Sequence of chain 1.A:
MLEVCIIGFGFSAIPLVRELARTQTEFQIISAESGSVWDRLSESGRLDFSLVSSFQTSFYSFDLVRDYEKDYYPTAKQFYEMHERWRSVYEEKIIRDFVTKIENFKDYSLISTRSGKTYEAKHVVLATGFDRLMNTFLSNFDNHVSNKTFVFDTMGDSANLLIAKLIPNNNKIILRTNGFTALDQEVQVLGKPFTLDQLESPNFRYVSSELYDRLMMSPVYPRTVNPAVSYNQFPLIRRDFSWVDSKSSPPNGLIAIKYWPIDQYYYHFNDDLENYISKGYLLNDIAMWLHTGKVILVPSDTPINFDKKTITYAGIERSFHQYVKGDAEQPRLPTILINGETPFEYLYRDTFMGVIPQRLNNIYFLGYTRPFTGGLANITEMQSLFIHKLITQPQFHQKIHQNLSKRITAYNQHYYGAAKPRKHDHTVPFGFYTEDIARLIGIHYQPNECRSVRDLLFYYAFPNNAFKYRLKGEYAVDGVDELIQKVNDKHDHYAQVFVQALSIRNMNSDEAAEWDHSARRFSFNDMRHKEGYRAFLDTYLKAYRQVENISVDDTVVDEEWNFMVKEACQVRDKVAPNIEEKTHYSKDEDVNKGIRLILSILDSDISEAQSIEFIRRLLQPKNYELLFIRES

Binding-site contacts:
Ligand atom NE1 contacts residue PHE532 of chain 1.A at 3.5 Å.
Ligand atom OXT contacts residue LYS595 of chain 1.A at 4.0 Å.
Ligand atom N contacts residue LEU223 of chain 1.A at 3.3 Å (h-bond).
Ligand atom CH2 contacts residue MET224 of chain 1.A at 3.8 Å (hydrophobic).
Ligand atom CZ3 contacts residue MET224 of chain 1.A at 3.9 Å (hydrophobic).
Ligand atom CE2 contacts residue MET224 of chain 1.A at 3.6 Å (hydrophobic).
Ligand atom CH2 contacts residue PHE380 of chain 1.A at 3.8 Å (hydrophobic).
Ligand atom CH2 contacts residue LEU191 of chain 1.A at 3.9 Å (hydrophobic).
Ligand atom CE3 contacts residue GLU208 of chain 1.A at 3.6 Å.
Ligand atom N contacts residue MET224 of chain 1.A at 4.0 Å.
Ligand atom CE3 contacts residue PHE532 of chain 1.A at 3.8 Å (hydrophobic).
Ligand atom CB contacts residue PHE532 of chain 1.A at 4.1 Å (hydrophobic).
Ligand atom CG contacts residue PHE532 of chain 1.A at 3.5 Å (hydrophobic).
Ligand atom CZ2 contacts residue MET224 of chain 1.A at 3.7 Å (hydrophobic).
Ligand atom CE3 contacts residue MET224 of chain 1.A at 3.9 Å (hydrophobic).
Ligand atom NE1 contacts residue MET224 of chain 1.A at 3.0 Å (h-bond).
Ligand atom CG contacts residue LEU207 of chain 1.A at 4.1 Å (hydrophobic).
Ligand atom NE1 contacts residue PRO227 of chain 1.A at 4.1 Å.
Ligand atom O contacts residue LEU223 of chain 1.A at 3.4 Å (h-bond).
Ligand atom CZ2 contacts residue LEU191 of chain 1.A at 4.2 Å (hydrophobic).
Ligand atom C contacts residue GLN508 of chain 1.A at 3.8 Å.
Ligand atom CD1 contacts residue LEU223 of chain 1.A at 3.8 Å (hydrophobic).
Ligand atom N contacts residue GLN508 of chain 1.A at 2.9 Å (h-bond).
Ligand atom O contacts residue GLN508 of chain 1.A at 3.1 Å (h-bond).
Ligand atom CD1 contacts residue PHE532 of chain 1.A at 3.4 Å (hydrophobic).
Ligand atom CA contacts residue GLN508 of chain 1.A at 3.4 Å.
Ligand atom CD2 contacts residue PHE532 of chain 1.A at 3.5 Å (hydrophobic).
Ligand atom CA contacts residue LEU207 of chain 1.A at 3.3 Å (hydrophobic).
Ligand atom CG contacts residue MET224 of chain 1.A at 3.9 Å (hydrophobic).
Ligand atom OXT contacts residue SER531 of chain 1.A at 2.6 Å (h-bond).
Ligand atom CB contacts residue LEU207 of chain 1.A at 3.2 Å (hydrophobic).
Ligand atom CE2 contacts residue PHE532 of chain 1.A at 3.6 Å (hydrophobic).
Ligand atom CZ3 contacts residue LEU204 of chain 1.A at 3.9 Å (hydrophobic).
Ligand atom CD2 contacts residue MET224 of chain 1.A at 3.8 Å (hydrophobic).
Ligand atom C contacts residue SER531 of chain 1.A at 3.9 Å.
Ligand atom N contacts residue LEU207 of chain 1.A at 3.0 Å (h-bond).
Ligand atom CD1 contacts residue MET224 of chain 1.A at 3.9 Å (hydrophobic).
Ligand atom CE3 contacts residue LEU204 of chain 1.A at 3.8 Å (hydrophobic).
Ligand atom CZ3 contacts residue GLU208 of chain 1.A at 3.4 Å.
Ligand atom CZ3 contacts residue THR381 of chain 1.A at 4.1 Å.

The protein below binds the small molecule below.
Small molecule (SMILES): N[C@@H](Cc1c[nH]c2ccccc12)C(=O)O